Sequence of chain 1.B:
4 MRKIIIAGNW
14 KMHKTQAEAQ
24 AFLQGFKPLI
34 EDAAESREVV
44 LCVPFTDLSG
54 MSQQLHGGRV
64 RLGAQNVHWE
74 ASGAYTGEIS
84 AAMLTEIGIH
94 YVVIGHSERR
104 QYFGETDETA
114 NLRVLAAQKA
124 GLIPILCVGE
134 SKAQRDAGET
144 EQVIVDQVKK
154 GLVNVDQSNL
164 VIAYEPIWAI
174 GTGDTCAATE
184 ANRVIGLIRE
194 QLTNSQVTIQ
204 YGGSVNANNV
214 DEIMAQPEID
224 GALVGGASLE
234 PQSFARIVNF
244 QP

Binding-site contacts:
Ligand atom O2 contacts residue GLU168 of chain 1.B at 3.8 Å.
Ligand atom O4P contacts residue SER207 of chain 1.B at 3.4 Å (h-bond).
Ligand atom P contacts residue GLY228 of chain 1.B at 3.5 Å.
Ligand atom O1P contacts residue LYS14 of chain 1.B at 3.1 Å (salt-bridge).
Ligand atom C2 contacts residue GLY228 of chain 1.B at 3.6 Å.
Ligand atom O2 contacts residue HIS99 of chain 1.B at 2.6 Å (h-bond).
Ligand atom O4P contacts residue GLY229 of chain 1.B at 3.7 Å.
Ligand atom O4P contacts residue VAL208 of chain 1.B at 4.1 Å.
Ligand atom P contacts residue GLY229 of chain 1.B at 3.8 Å.
Ligand atom O2P contacts residue GLY228 of chain 1.B at 3.5 Å.
Ligand atom O1 contacts residue ASN12 of chain 1.B at 3.4 Å (h-bond).
Ligand atom O3P contacts residue GLY206 of chain 1.B at 3.5 Å.
Ligand atom O1 contacts residue LEU226 of chain 1.B at 3.8 Å.
Ligand atom C1 contacts residue HIS99 of chain 1.B at 3.3 Å.
Ligand atom O1 contacts residue GLU168 of chain 1.B at 2.6 Å (salt-bridge).
Ligand atom C1 contacts residue ILE173 of chain 1.B at 4.1 Å (hydrophobic).
Ligand atom O2 contacts residue ILE173 of chain 1.B at 3.2 Å.
Ligand atom O3P contacts residue ALA172 of chain 1.B at 3.7 Å.
Ligand atom O4P contacts residue GLY228 of chain 1.B at 2.7 Å (h-bond).
Ligand atom O1 contacts residue LYS14 of chain 1.B at 4.0 Å.
Ligand atom C2 contacts residue ILE173 of chain 1.B at 4.2 Å (hydrophobic).
Ligand atom O2P contacts residue GLY174 of chain 1.B at 3.8 Å.
Ligand atom P contacts residue GLY174 of chain 1.B at 3.8 Å.
Ligand atom O2 contacts residue LYS14 of chain 1.B at 2.7 Å (salt-bridge).
Ligand atom O1P contacts residue ILE173 of chain 1.B at 3.9 Å.
Ligand atom C2 contacts residue GLU168 of chain 1.B at 3.4 Å.
Ligand atom O3P contacts residue ILE173 of chain 1.B at 3.4 Å.
Ligand atom O2P contacts residue GLY229 of chain 1.B at 2.9 Å (h-bond).
Ligand atom P contacts residue SER207 of chain 1.B at 3.6 Å.
Ligand atom C2 contacts residue LYS14 of chain 1.B at 3.9 Å.
Ligand atom O1P contacts residue GLY228 of chain 1.B at 3.3 Å.
Ligand atom C1 contacts residue GLU168 of chain 1.B at 3.0 Å.
Ligand atom C2 contacts residue LEU226 of chain 1.B at 4.0 Å (hydrophobic).
Ligand atom O4P contacts residue VAL227 of chain 1.B at 3.8 Å.
Ligand atom O3P contacts residue GLY174 of chain 1.B at 2.8 Å (h-bond).
Ligand atom O3P contacts residue SER207 of chain 1.B at 2.7 Å (h-bond).
Ligand atom C1 contacts residue LYS14 of chain 1.B at 3.5 Å.
Ligand atom C2 contacts residue GLY206 of chain 1.B at 4.2 Å.
Ligand atom O1 contacts residue HIS99 of chain 1.B at 3.2 Å (h-bond).
Ligand atom C1 contacts residue ASN12 of chain 1.B at 4.1 Å.

This small molecule binds to this protein.
Small molecule (SMILES): O=C(O)COP(=O)(O)O